Sequence of chain 1.B:
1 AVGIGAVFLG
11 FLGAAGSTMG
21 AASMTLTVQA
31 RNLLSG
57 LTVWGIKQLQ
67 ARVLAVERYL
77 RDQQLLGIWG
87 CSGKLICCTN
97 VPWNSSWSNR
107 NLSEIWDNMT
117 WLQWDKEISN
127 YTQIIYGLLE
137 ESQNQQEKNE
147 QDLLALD

This protein binds this small molecule.
Small molecule (SMILES): CC(=O)N[C@@H]1[C@@H](O)[C@H](O)[C@@H](CO)O[C@H]1O

Binding-site contacts:
Ligand atom C7 contacts residue ASN107 of chain 1.B at 3.3 Å.
Ligand atom C8 contacts residue SER109 of chain 1.B at 3.5 Å.
Ligand atom C1 contacts residue ASN107 of chain 1.B at 1.4 Å.
Ligand atom C5 contacts residue ASN107 of chain 1.B at 3.7 Å.
Ligand atom C4 contacts residue ASN107 of chain 1.B at 4.2 Å.
Ligand atom C2 contacts residue ASN107 of chain 1.B at 2.5 Å.
Ligand atom O7 contacts residue GLU110 of chain 1.B at 2.6 Å (salt-bridge).
Ligand atom C8 contacts residue ASN107 of chain 1.B at 3.3 Å.
Ligand atom C7 contacts residue GLU110 of chain 1.B at 3.6 Å.
Ligand atom C3 contacts residue ASN107 of chain 1.B at 3.8 Å.
Ligand atom N2 contacts residue GLU110 of chain 1.B at 4.4 Å.
Ligand atom O7 contacts residue ASN107 of chain 1.B at 4.2 Å.
Ligand atom N2 contacts residue ASN107 of chain 1.B at 2.9 Å (h-bond).
Ligand atom O5 contacts residue ASN107 of chain 1.B at 2.4 Å (h-bond).